Binding-site contacts:
Ligand atom CD1 contacts residue LYS158 of chain 1.B at 3.7 Å.
Ligand atom O contacts residue LYS97 of chain 1.B at 3.1 Å (salt-bridge).
Ligand atom OG1 contacts residue ARG93 of chain 1.B at 3.5 Å.
Ligand atom O contacts residue LEU156 of chain 1.B at 3.5 Å.
Ligand atom N contacts residue GLN155 of chain 1.B at 3.9 Å.
Ligand atom CD2 contacts residue PHE100 of chain 1.B at 3.8 Å (hydrophobic).
Ligand atom C contacts residue LEU137 of chain 1.B at 3.6 Å (hydrophobic).
Ligand atom CG2 contacts residue LEU176 of chain 1.B at 3.8 Å (hydrophobic).
Ligand atom O contacts residue ILE168 of chain 1.B at 3.2 Å.
Ligand atom CB contacts residue GLN155 of chain 1.B at 3.8 Å.
Ligand atom CD1 contacts residue PHE130 of chain 1.B at 3.9 Å (hydrophobic).
Ligand atom CB contacts residue LEU137 of chain 1.B at 3.7 Å (hydrophobic).
Ligand atom CG contacts residue GLU101 of chain 1.B at 3.2 Å.
Ligand atom CG2 contacts residue TYR94 of chain 1.B at 3.8 Å (hydrophobic).
Ligand atom CA contacts residue GLN155 of chain 1.B at 3.8 Å.
Ligand atom OE1 contacts residue ARG93 of chain 1.B at 3.8 Å.
Ligand atom CD2 contacts residue TYR159 of chain 1.B at 3.7 Å (hydrophobic).
Ligand atom CD1 contacts residue TYR159 of chain 1.B at 3.7 Å (hydrophobic).
Ligand atom C contacts residue LYS104 of chain 1.B at 3.6 Å.
Ligand atom O contacts residue LYS104 of chain 1.B at 2.8 Å (salt-bridge).
Ligand atom C contacts residue LYS104 of chain 1.B at 3.9 Å.
Ligand atom O contacts residue LYS104 of chain 1.B at 3.2 Å (salt-bridge).
Ligand atom CB contacts residue MET169 of chain 1.B at 3.8 Å (hydrophobic).
Ligand atom O contacts residue LEU137 of chain 1.B at 3.5 Å.
Ligand atom CD2 contacts residue LEU156 of chain 1.B at 3.7 Å (hydrophobic).
Ligand atom CB contacts residue GLU172 of chain 1.B at 3.4 Å.
Ligand atom O contacts residue LYS104 of chain 1.B at 3.1 Å (salt-bridge).
Ligand atom O contacts residue PHE100 of chain 1.B at 3.4 Å.
Ligand atom O contacts residue ASN134 of chain 1.B at 3.8 Å.
Ligand atom CD2 contacts residue LYS97 of chain 1.B at 3.9 Å.
Ligand atom CA contacts residue LEU137 of chain 1.B at 3.9 Å (hydrophobic).
Ligand atom CD1 contacts residue ILE141 of chain 1.B at 3.8 Å (hydrophobic).
Ligand atom CG contacts residue MET169 of chain 1.B at 3.6 Å (hydrophobic).
Ligand atom N contacts residue GLN155 of chain 1.B at 3.4 Å (h-bond).
Ligand atom CD2 contacts residue ASN153 of chain 1.B at 3.6 Å.
Ligand atom CB contacts residue GLU101 of chain 1.B at 3.9 Å.
Ligand atom N contacts residue LEU137 of chain 1.B at 3.4 Å.
Ligand atom O contacts residue ARG93 of chain 1.B at 3.2 Å.
Ligand atom N contacts residue LEU137 of chain 1.B at 3.8 Å.
Ligand atom C contacts residue LEU137 of chain 1.B at 3.8 Å (hydrophobic).

Sequence of chain 1.B:
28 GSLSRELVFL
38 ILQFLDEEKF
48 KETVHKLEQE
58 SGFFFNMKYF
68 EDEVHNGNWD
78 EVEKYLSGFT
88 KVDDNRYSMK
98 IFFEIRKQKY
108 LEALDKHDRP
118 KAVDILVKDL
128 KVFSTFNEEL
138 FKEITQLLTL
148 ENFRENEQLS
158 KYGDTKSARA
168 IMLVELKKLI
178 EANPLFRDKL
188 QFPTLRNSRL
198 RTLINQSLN

The small molecule below binds the protein below.
Small molecule (SMILES): CC(C)C[C@H](NC(=O)[C@H](CCCN=C(N)N)NC(=O)[C@H](CC(C)C)NC(=O)[C@H](CCC(=O)O)NC(=O)[C@@H](N)[C@@H](C)O)C(=O)NCC(=O)N[C@@H](CC(C)C)C(=O)N1CCC[C@H]1C(=O)NCC=O